This small molecule binds to this protein.
Small molecule (SMILES): CC(=O)N[C@@H]1[C@@H](O)[C@H](O)[C@@H](CO)O[C@H]1O

Sequence of chain 1.A:
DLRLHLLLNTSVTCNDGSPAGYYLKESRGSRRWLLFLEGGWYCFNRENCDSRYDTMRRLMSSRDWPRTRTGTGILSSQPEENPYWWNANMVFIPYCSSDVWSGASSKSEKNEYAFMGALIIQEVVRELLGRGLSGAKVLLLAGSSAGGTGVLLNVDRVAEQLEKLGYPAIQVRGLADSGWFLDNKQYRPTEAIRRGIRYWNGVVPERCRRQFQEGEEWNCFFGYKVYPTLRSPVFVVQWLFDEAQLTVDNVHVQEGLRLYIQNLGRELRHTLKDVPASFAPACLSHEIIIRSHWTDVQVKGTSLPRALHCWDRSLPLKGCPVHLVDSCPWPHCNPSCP

Binding-site contacts:
Ligand atom C1 contacts residue ASN19 of chain 1.A at 1.4 Å.
Ligand atom C5 contacts residue VAL22 of chain 1.A at 4.5 Å (hydrophobic).
Ligand atom O5 contacts residue GLU133 of chain 1.A at 4.2 Å.
Ligand atom C2 contacts residue ASN19 of chain 1.A at 2.5 Å.
Ligand atom O6 contacts residue LEU129 of chain 1.A at 4.4 Å.
Ligand atom O5 contacts residue VAL22 of chain 1.A at 3.6 Å.
Ligand atom O6 contacts residue VAL22 of chain 1.A at 4.4 Å.
Ligand atom C5 contacts residue ASN19 of chain 1.A at 3.6 Å.
Ligand atom N2 contacts residue ASN19 of chain 1.A at 2.9 Å (h-bond).
Ligand atom C6 contacts residue VAL22 of chain 1.A at 4.2 Å (hydrophobic).
Ligand atom O5 contacts residue ASN19 of chain 1.A at 2.4 Å (h-bond).
Ligand atom C1 contacts residue GLU133 of chain 1.A at 4.4 Å.
Ligand atom C7 contacts residue ASN19 of chain 1.A at 3.7 Å.
Ligand atom C4 contacts residue ASN19 of chain 1.A at 4.2 Å.
Ligand atom C1 contacts residue VAL22 of chain 1.A at 4.4 Å (hydrophobic).
Ligand atom C3 contacts residue ASN19 of chain 1.A at 3.8 Å.
Ligand atom O7 contacts residue ASN19 of chain 1.A at 4.0 Å.